Sequence of chain 59.F:
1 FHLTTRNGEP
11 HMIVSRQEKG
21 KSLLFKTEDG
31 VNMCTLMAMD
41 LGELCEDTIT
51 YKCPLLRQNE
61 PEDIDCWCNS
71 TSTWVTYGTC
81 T

This protein binds this small molecule.
Small molecule (SMILES): CC(=O)N[C@@H]1[C@@H](O)[C@H](O)[C@@H](CO)O[C@H]1O

Binding-site contacts:
Ligand atom O1 contacts residue MET33 of chain 59.F at 3.9 Å.
Ligand atom C6 contacts residue ASN69 of chain 59.F at 4.4 Å.
Ligand atom C7 contacts residue ASN69 of chain 59.F at 3.8 Å.
Ligand atom C3 contacts residue VAL31 of chain 59.F at 3.0 Å (hydrophobic).
Ligand atom O4 contacts residue NAG1 of chain 59.DA at 3.0 Å.
Ligand atom O5 contacts residue MET33 of chain 59.F at 4.2 Å.
Ligand atom C8 contacts residue SER70 of chain 59.F at 3.7 Å.
Ligand atom C4 contacts residue NAG1 of chain 59.DA at 3.2 Å.
Ligand atom C5 contacts residue NAG1 of chain 59.DA at 4.3 Å.
Ligand atom C3 contacts residue NAG1 of chain 59.DA at 3.7 Å.
Ligand atom O4 contacts residue VAL31 of chain 59.F at 3.3 Å.
Ligand atom C1 contacts residue ASN69 of chain 59.F at 2.7 Å.
Ligand atom N2 contacts residue VAL31 of chain 59.F at 4.0 Å.
Ligand atom O7 contacts residue ASN69 of chain 59.F at 3.8 Å.
Ligand atom O1 contacts residue VAL31 of chain 59.F at 3.4 Å (h-bond).
Ligand atom C8 contacts residue ARG57 of chain 59.F at 4.2 Å.
Ligand atom C8 contacts residue ASN69 of chain 59.F at 3.4 Å.
Ligand atom N2 contacts residue ASN69 of chain 59.F at 4.3 Å.
Ligand atom C5 contacts residue VAL31 of chain 59.F at 4.2 Å (hydrophobic).
Ligand atom C7 contacts residue SER70 of chain 59.F at 4.4 Å.
Ligand atom C6 contacts residue MET33 of chain 59.F at 3.5 Å (hydrophobic).
Ligand atom O1 contacts residue ASN69 of chain 59.F at 2.1 Å (h-bond).
Ligand atom O3 contacts residue VAL31 of chain 59.F at 3.6 Å.
Ligand atom C2 contacts residue VAL31 of chain 59.F at 4.0 Å (hydrophobic).
Ligand atom C5 contacts residue ASN69 of chain 59.F at 3.7 Å.
Ligand atom C6 contacts residue LEU24 of chain 59.F at 4.5 Å (hydrophobic).
Ligand atom C2 contacts residue ASN69 of chain 59.F at 4.2 Å.
Ligand atom C6 contacts residue NAG1 of chain 59.DA at 4.3 Å.
Ligand atom O5 contacts residue ASN69 of chain 59.F at 2.8 Å (h-bond).
Ligand atom O6 contacts residue NAG1 of chain 59.DA at 3.0 Å.
Ligand atom O1 contacts residue SER70 of chain 59.F at 4.2 Å.
Ligand atom C4 contacts residue VAL31 of chain 59.F at 3.8 Å (hydrophobic).
Ligand atom C1 contacts residue VAL31 of chain 59.F at 4.3 Å (hydrophobic).
Ligand atom C5 contacts residue MET33 of chain 59.F at 3.7 Å (hydrophobic).
Ligand atom O3 contacts residue NAG1 of chain 59.DA at 2.6 Å (h-bond).